Binding-site contacts:
Ligand atom C3 contacts residue ASN165 of chain 1.C at 3.8 Å.
Ligand atom N2 contacts residue TYR351 of chain 1.B at 4.2 Å.
Ligand atom C8 contacts residue TYR351 of chain 1.B at 4.3 Å (hydrophobic).
Ligand atom O7 contacts residue ASN165 of chain 1.C at 2.7 Å.
Ligand atom C1 contacts residue GLU132 of chain 1.C at 4.2 Å.
Ligand atom O5 contacts residue ASN165 of chain 1.C at 2.4 Å (h-bond).
Ligand atom C7 contacts residue ASN165 of chain 1.C at 2.9 Å.
Ligand atom C4 contacts residue ASN165 of chain 1.C at 4.3 Å.
Ligand atom C1 contacts residue ASN165 of chain 1.C at 1.4 Å.
Ligand atom N2 contacts residue ASN165 of chain 1.C at 2.9 Å (h-bond).
Ligand atom C8 contacts residue ILE468 of chain 1.B at 4.1 Å (hydrophobic).
Ligand atom C8 contacts residue ASN165 of chain 1.C at 3.7 Å.
Ligand atom C8 contacts residue ALA352 of chain 1.B at 3.8 Å (hydrophobic).
Ligand atom O6 contacts residue ASN165 of chain 1.C at 4.5 Å.
Ligand atom O5 contacts residue GLU132 of chain 1.C at 4.1 Å.
Ligand atom C2 contacts residue ASN165 of chain 1.C at 2.5 Å.
Ligand atom C5 contacts residue ASN165 of chain 1.C at 3.7 Å.

A protein and the small-molecule ligand that binds it are described below.
Small molecule (SMILES): CC(=O)N[C@H]1[C@H](O[C@H]2[C@H](O)[C@@H](NC(C)=O)CO[C@@H]2CO)O[C@H](CO)[C@@H](O)[C@@H]1O

Sequence of chain 1.C:
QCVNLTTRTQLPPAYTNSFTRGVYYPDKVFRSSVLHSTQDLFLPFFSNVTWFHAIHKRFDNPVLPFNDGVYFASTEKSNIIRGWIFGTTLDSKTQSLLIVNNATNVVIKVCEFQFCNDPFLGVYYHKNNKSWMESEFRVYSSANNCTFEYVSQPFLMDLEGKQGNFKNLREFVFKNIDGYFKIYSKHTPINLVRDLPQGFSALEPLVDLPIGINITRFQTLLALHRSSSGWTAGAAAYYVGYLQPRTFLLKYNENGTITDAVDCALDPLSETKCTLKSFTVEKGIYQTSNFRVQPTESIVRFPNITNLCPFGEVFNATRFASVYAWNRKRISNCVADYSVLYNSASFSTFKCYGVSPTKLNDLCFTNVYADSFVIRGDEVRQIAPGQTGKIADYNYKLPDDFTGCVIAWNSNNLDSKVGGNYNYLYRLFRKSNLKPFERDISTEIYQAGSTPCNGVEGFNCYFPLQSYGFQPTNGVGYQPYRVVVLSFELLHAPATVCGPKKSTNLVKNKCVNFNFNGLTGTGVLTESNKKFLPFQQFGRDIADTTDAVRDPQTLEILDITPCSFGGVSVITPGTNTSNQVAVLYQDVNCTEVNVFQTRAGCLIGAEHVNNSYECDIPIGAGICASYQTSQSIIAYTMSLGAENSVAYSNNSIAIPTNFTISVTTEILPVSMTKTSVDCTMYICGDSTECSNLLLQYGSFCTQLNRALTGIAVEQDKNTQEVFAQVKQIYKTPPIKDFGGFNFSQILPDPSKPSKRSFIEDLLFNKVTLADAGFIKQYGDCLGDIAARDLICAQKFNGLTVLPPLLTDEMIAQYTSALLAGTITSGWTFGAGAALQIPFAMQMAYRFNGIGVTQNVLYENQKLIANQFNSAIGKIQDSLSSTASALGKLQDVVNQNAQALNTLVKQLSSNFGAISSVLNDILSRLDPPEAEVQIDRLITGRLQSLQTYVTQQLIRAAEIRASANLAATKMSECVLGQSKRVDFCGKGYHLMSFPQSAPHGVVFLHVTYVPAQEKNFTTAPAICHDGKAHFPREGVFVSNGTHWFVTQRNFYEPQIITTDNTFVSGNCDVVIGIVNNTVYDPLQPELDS

Sequence of chain 1.B:
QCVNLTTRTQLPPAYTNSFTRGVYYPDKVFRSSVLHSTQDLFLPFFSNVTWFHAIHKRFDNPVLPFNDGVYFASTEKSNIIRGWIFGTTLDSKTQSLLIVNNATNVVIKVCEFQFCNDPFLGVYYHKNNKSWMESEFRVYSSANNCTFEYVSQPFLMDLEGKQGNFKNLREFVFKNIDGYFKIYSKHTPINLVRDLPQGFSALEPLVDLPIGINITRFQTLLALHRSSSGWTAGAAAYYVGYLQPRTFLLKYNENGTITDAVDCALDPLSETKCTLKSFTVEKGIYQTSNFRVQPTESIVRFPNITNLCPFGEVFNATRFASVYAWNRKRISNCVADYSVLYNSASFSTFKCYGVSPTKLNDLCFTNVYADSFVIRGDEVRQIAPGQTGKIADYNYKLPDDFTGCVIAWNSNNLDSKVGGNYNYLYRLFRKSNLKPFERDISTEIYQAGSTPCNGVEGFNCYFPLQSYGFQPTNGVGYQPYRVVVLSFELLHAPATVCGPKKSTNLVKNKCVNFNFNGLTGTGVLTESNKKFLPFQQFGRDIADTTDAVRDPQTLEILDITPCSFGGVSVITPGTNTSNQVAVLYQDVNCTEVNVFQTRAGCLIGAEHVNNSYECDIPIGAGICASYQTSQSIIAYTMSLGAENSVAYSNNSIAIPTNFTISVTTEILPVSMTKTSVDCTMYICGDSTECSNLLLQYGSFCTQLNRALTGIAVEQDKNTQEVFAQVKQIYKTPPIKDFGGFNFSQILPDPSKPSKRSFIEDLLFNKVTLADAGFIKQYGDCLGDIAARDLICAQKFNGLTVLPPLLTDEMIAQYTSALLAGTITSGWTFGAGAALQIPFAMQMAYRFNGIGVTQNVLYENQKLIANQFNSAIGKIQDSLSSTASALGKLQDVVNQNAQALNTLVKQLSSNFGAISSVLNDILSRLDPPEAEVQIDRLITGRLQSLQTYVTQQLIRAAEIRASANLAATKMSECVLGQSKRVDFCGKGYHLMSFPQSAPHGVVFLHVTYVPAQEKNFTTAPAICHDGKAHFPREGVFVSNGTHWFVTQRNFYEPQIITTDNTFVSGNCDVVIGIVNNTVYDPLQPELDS